Binding-site contacts:
Ligand atom C17 contacts residue GLU166 of chain 1.A at 3.5 Å.
Ligand atom O contacts residue MET165 of chain 1.A at 3.4 Å.
Ligand atom C7 contacts residue HIS41 of chain 1.A at 3.5 Å.
Ligand atom C16 contacts residue HIS163 of chain 1.A at 3.4 Å.
Ligand atom C1 contacts residue HIS41 of chain 1.A at 3.7 Å.
Ligand atom C20 contacts residue ASN142 of chain 1.A at 3.7 Å.
Ligand atom C12 contacts residue HIS164 of chain 1.A at 3.4 Å.
Ligand atom C8 contacts residue GLN189 of chain 1.A at 3.4 Å.
Ligand atom N2 contacts residue SER144 of chain 1.A at 3.8 Å.
Ligand atom C21 contacts residue ASN142 of chain 1.A at 3.8 Å.
Ligand atom C10 contacts residue MET49 of chain 1.A at 3.0 Å (hydrophobic).
Ligand atom C1 contacts residue THR25 of chain 1.A at 3.5 Å.
Ligand atom C17 contacts residue LEU141 of chain 1.A at 3.6 Å (hydrophobic).
Ligand atom C1 contacts residue CYS44 of chain 1.A at 3.3 Å (hydrophobic).
Ligand atom S contacts residue HIS41 of chain 1.A at 3.5 Å (h-bond).
Ligand atom C11 contacts residue MET49 of chain 1.A at 3.0 Å (hydrophobic).
Ligand atom S contacts residue ASP187 of chain 1.A at 3.5 Å.
Ligand atom S contacts residue MET49 of chain 1.A at 3.4 Å.
Ligand atom C19 contacts residue GLU166 of chain 1.A at 3.7 Å.
Ligand atom C19 contacts residue LEU141 of chain 1.A at 3.7 Å (hydrophobic).
Ligand atom C12 contacts residue MET49 of chain 1.A at 3.5 Å (hydrophobic).
Ligand atom C18 contacts residue ASN142 of chain 1.A at 3.7 Å.
Ligand atom O contacts residue GLU166 of chain 1.A at 3.0 Å (salt-bridge).
Ligand atom C17 contacts residue PHE140 of chain 1.A at 3.4 Å (hydrophobic).
Ligand atom N2 contacts residue HIS163 of chain 1.A at 2.8 Å (h-bond).
Ligand atom C12 contacts residue MET165 of chain 1.A at 3.5 Å (hydrophobic).
Ligand atom C9 contacts residue MET49 of chain 1.A at 3.3 Å (hydrophobic).
Ligand atom C11 contacts residue GLN189 of chain 1.A at 3.7 Å.
Ligand atom C19 contacts residue ASN142 of chain 1.A at 3.5 Å.
Ligand atom C14 contacts residue CYS145 of chain 1.A at 3.6 Å (hydrophobic).
Ligand atom C16 contacts residue CYS145 of chain 1.A at 3.8 Å (hydrophobic).
Ligand atom C6 contacts residue HIS41 of chain 1.A at 3.6 Å.
Ligand atom C22 contacts residue ASN142 of chain 1.A at 3.5 Å.
Ligand atom C10 contacts residue GLN189 of chain 1.A at 3.4 Å.
Ligand atom C11 contacts residue ASP187 of chain 1.A at 3.1 Å.
Ligand atom C10 contacts residue ARG188 of chain 1.A at 3.4 Å.
Ligand atom N2 contacts residue GLU166 of chain 1.A at 3.7 Å.
Ligand atom C11 contacts residue ARG188 of chain 1.A at 2.9 Å.
Ligand atom C16 contacts residue GLU166 of chain 1.A at 3.7 Å.
Ligand atom C18 contacts residue LEU141 of chain 1.A at 3.7 Å (hydrophobic).

Sequence of chain 2.A:
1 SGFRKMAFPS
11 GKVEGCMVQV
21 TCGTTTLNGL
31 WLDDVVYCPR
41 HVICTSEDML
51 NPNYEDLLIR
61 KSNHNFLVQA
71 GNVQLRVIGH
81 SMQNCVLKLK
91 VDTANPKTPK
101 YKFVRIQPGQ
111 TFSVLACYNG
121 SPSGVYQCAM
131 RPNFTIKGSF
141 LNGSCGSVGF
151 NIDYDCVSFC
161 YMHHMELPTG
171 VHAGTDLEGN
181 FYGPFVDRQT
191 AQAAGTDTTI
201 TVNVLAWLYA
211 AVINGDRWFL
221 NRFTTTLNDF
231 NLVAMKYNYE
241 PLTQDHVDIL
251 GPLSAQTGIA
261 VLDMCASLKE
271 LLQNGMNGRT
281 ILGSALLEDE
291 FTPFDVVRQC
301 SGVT

The protein below binds the small molecule below.
Small molecule (SMILES): CN(C)c1ccc(N(Cc2ccsc2)C(=O)Cc2cncc3ccccc23)cc1

Sequence of chain 1.A:
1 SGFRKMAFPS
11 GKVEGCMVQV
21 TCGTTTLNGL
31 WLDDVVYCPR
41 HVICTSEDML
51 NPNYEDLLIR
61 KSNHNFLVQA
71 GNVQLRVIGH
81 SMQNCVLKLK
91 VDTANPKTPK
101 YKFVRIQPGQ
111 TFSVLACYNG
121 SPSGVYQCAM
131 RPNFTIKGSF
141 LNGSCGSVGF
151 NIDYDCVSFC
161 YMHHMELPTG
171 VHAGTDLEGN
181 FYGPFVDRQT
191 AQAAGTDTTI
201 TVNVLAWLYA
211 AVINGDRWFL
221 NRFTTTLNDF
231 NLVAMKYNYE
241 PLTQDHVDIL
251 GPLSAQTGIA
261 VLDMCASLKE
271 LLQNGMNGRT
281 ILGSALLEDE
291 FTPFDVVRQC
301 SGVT